Sequence of chain 1.D:
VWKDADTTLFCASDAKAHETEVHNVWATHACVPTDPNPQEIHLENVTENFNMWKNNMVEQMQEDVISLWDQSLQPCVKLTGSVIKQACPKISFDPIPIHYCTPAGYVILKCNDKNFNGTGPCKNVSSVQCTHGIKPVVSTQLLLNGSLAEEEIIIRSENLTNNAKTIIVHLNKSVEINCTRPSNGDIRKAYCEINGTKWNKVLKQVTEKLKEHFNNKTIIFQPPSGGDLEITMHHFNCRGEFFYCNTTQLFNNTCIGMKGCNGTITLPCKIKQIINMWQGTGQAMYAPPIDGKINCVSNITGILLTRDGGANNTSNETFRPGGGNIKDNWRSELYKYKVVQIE

This small molecule binds to this protein.
Small molecule (SMILES): CC(=O)N[C@@H]1[C@@H](O)[C@H](O)[C@@H](CO)O[C@H]1O

Binding-site contacts:
Ligand atom C4 contacts residue ASN309 of chain 1.D at 4.0 Å.
Ligand atom O5 contacts residue SER175 of chain 1.D at 3.4 Å (h-bond).
Ligand atom O6 contacts residue LYS174 of chain 1.D at 2.8 Å (salt-bridge).
Ligand atom C2 contacts residue ASN309 of chain 1.D at 2.3 Å.
Ligand atom C3 contacts residue ASN309 of chain 1.D at 3.6 Å.
Ligand atom O6 contacts residue SER175 of chain 1.D at 3.3 Å.
Ligand atom C6 contacts residue LYS174 of chain 1.D at 3.7 Å.
Ligand atom N2 contacts residue ASN309 of chain 1.D at 3.0 Å (h-bond).
Ligand atom C5 contacts residue ASN309 of chain 1.D at 3.5 Å.
Ligand atom C6 contacts residue LEU149 of chain 1.D at 4.4 Å (hydrophobic).
Ligand atom C1 contacts residue ASN309 of chain 1.D at 1.4 Å.
Ligand atom C1 contacts residue SER175 of chain 1.D at 4.4 Å.
Ligand atom C5 contacts residue SER175 of chain 1.D at 4.1 Å.
Ligand atom O5 contacts residue ASN309 of chain 1.D at 2.2 Å (h-bond).
Ligand atom C6 contacts residue ASN309 of chain 1.D at 4.5 Å.
Ligand atom O7 contacts residue ASN146 of chain 1.D at 4.1 Å.
Ligand atom O7 contacts residue LYS136 of chain 1.D at 4.5 Å.
Ligand atom O7 contacts residue ASN309 of chain 1.D at 3.4 Å (h-bond).
Ligand atom C7 contacts residue ASN309 of chain 1.D at 3.5 Å.
Ligand atom C6 contacts residue SER175 of chain 1.D at 3.5 Å.